A small-molecule ligand and the protein it binds are described below.
Small molecule (SMILES): O=c1[nH]cnc2c1ncn2[C@@H]1O[C@H](COP(=O)(O)O)[C@@H](O)[C@H]1O

Sequence of chain 1.A:
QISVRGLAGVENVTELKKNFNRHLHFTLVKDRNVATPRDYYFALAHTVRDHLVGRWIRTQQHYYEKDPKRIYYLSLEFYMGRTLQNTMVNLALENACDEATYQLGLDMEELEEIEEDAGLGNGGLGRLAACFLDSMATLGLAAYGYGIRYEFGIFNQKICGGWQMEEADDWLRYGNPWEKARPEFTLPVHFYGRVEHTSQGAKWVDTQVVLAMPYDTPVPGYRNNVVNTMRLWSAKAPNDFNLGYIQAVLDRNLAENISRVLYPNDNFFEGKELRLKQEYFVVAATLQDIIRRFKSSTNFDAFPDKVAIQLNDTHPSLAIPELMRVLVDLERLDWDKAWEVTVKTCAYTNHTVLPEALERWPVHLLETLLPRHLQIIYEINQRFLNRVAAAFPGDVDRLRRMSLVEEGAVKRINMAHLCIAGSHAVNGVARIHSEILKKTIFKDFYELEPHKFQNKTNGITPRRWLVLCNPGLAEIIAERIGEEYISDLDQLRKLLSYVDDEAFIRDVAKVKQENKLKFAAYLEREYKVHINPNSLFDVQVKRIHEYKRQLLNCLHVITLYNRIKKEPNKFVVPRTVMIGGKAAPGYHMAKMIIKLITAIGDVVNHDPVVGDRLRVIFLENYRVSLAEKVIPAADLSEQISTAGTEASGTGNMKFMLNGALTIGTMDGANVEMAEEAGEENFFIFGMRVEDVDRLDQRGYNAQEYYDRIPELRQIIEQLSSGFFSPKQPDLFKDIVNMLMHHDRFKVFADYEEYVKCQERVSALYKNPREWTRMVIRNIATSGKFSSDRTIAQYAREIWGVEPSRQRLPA

Binding-site contacts:
Ligand atom C1' contacts residue TYR76 of chain 2.A at 3.9 Å (hydrophobic).
Ligand atom C5 contacts residue TYR76 of chain 2.A at 3.5 Å (hydrophobic).
Ligand atom N1 contacts residue VAL46 of chain 1.A at 4.4 Å.
Ligand atom O2' contacts residue ASP43 of chain 1.A at 3.4 Å (salt-bridge).
Ligand atom N3 contacts residue VAL46 of chain 1.A at 3.9 Å.
Ligand atom P contacts residue ARG310 of chain 2.A at 4.0 Å.
Ligand atom C2' contacts residue ASP43 of chain 1.A at 4.2 Å.
Ligand atom C3' contacts residue VAL46 of chain 1.A at 4.2 Å (hydrophobic).
Ligand atom C2 contacts residue VAL46 of chain 1.A at 4.3 Å (hydrophobic).
Ligand atom O2' contacts residue GLN73 of chain 2.A at 3.3 Å.
Ligand atom O3' contacts residue GLN72 of chain 2.A at 4.3 Å.
Ligand atom O1P contacts residue ARG310 of chain 2.A at 4.5 Å.
Ligand atom O4' contacts residue GLN72 of chain 2.A at 4.1 Å.
Ligand atom C8 contacts residue VAL46 of chain 1.A at 4.3 Å (hydrophobic).
Ligand atom C2 contacts residue TYR76 of chain 2.A at 3.8 Å (hydrophobic).
Ligand atom C2 contacts residue ASN45 of chain 1.A at 4.3 Å.
Ligand atom C4 contacts residue TYR76 of chain 2.A at 3.7 Å (hydrophobic).
Ligand atom O3P contacts residue ARG243 of chain 2.A at 4.2 Å.
Ligand atom C6 contacts residue TYR76 of chain 2.A at 3.5 Å (hydrophobic).
Ligand atom O2P contacts residue ARG310 of chain 2.A at 3.2 Å (salt-bridge).
Ligand atom C8 contacts residue TYR76 of chain 2.A at 3.7 Å (hydrophobic).
Ligand atom N9 contacts residue VAL46 of chain 1.A at 4.0 Å.
Ligand atom N7 contacts residue TYR76 of chain 2.A at 3.6 Å.
Ligand atom C5' contacts residue GLN72 of chain 2.A at 4.0 Å.
Ligand atom C6 contacts residue VAL46 of chain 1.A at 4.3 Å (hydrophobic).
Ligand atom C5 contacts residue VAL46 of chain 1.A at 3.9 Å (hydrophobic).
Ligand atom O4' contacts residue TYR76 of chain 2.A at 3.9 Å.
Ligand atom N3 contacts residue TYR76 of chain 2.A at 3.7 Å.
Ligand atom N7 contacts residue VAL46 of chain 1.A at 4.3 Å.
Ligand atom P contacts residue ARG311 of chain 2.A at 3.9 Å.
Ligand atom N9 contacts residue TYR76 of chain 2.A at 3.7 Å.
Ligand atom O3P contacts residue ARG310 of chain 2.A at 3.3 Å (salt-bridge).
Ligand atom C4 contacts residue VAL46 of chain 1.A at 3.7 Å (hydrophobic).
Ligand atom O6 contacts residue TYR76 of chain 2.A at 3.4 Å (h-bond).
Ligand atom O1P contacts residue ARG311 of chain 2.A at 3.1 Å (salt-bridge).
Ligand atom N1 contacts residue TYR76 of chain 2.A at 3.9 Å.
Ligand atom C2' contacts residue VAL46 of chain 1.A at 3.9 Å (hydrophobic).
Ligand atom O3P contacts residue ARG311 of chain 2.A at 2.9 Å (salt-bridge).

Sequence of chain 2.A:
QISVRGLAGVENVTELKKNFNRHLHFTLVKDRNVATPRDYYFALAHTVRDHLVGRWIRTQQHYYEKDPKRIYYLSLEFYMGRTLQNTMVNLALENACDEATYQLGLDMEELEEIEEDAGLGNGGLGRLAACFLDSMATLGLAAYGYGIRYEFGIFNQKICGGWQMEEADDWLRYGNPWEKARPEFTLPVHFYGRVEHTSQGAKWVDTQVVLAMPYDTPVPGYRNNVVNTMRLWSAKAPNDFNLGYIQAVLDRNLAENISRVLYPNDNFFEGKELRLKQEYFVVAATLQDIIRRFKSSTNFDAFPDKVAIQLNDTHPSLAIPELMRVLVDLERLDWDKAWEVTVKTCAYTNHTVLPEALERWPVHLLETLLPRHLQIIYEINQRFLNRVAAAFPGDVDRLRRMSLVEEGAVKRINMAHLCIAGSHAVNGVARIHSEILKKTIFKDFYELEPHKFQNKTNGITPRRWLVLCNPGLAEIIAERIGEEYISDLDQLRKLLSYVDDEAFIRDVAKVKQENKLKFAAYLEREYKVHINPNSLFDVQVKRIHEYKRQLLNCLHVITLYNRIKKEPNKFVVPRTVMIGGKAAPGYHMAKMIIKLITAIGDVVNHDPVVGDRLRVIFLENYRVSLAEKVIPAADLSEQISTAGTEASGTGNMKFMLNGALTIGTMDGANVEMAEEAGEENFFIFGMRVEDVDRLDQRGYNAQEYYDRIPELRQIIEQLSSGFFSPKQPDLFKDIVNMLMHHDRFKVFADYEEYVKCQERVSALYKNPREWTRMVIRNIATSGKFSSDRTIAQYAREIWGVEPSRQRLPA